The protein below binds the small molecule below.
Small molecule (SMILES): NC(N)=NCCC[C@H](NC(=O)[C@@H]1CCCN1)C(=O)N[C@H](C=O)Cc1cnc[nH]1

Sequence of chain 34.Q:
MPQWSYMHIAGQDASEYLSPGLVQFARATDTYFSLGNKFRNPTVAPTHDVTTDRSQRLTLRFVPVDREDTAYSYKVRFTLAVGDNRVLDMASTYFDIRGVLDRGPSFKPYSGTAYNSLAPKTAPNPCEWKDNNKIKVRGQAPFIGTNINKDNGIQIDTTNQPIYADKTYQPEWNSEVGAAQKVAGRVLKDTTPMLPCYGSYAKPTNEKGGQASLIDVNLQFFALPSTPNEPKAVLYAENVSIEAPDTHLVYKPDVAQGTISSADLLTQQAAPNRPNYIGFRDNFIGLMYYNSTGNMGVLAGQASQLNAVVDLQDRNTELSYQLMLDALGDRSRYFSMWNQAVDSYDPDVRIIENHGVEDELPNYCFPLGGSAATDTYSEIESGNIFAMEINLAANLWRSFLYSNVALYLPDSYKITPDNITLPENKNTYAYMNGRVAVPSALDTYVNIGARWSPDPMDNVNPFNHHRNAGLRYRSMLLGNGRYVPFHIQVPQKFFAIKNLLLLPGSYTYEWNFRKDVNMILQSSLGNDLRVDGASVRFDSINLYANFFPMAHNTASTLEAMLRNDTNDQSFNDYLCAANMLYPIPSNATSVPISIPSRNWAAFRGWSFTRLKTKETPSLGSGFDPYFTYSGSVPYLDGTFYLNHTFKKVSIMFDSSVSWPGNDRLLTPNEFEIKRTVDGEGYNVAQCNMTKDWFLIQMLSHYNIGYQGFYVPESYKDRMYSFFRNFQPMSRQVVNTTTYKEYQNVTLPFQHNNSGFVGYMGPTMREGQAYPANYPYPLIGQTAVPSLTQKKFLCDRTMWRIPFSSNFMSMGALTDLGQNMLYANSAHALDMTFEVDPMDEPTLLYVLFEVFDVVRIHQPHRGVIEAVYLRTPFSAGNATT

Binding-site contacts:
Ligand atom N contacts residue CYS621 of chain 34.Q at 2.9 Å (h-bond).
Ligand atom CE1 contacts residue LEU348 of chain 34.Q at 3.9 Å (hydrophobic).
Ligand atom CB contacts residue TYR619 of chain 34.Q at 3.0 Å (hydrophobic).
Ligand atom CD contacts residue PHE896 of chain 34.Q at 4.1 Å (hydrophobic).
Ligand atom CD contacts residue ARG46 of chain 34.S at 4.1 Å.
Ligand atom CG contacts residue ARG46 of chain 34.S at 3.9 Å.
Ligand atom CD contacts residue ASN617 of chain 34.Q at 3.2 Å.
Ligand atom CA contacts residue CYS621 of chain 34.Q at 3.7 Å (hydrophobic).
Ligand atom CB contacts residue PHE896 of chain 34.Q at 3.3 Å (hydrophobic).
Ligand atom CG contacts residue GLU894 of chain 34.Q at 3.9 Å.
Ligand atom CG contacts residue ASN617 of chain 34.Q at 4.1 Å.
Ligand atom CA contacts residue ARG649 of chain 34.Q at 3.4 Å.
Ligand atom CG contacts residue TYR619 of chain 34.Q at 3.8 Å (hydrophobic).
Ligand atom CA contacts residue TYR619 of chain 34.Q at 3.9 Å (hydrophobic).
Ligand atom C contacts residue ARG845 of chain 34.Q at 3.6 Å.
Ligand atom CE1 contacts residue LEU620 of chain 34.Q at 3.5 Å (hydrophobic).
Ligand atom CG contacts residue PHE896 of chain 34.Q at 3.0 Å (hydrophobic).
Ligand atom CD2 contacts residue ARG845 of chain 34.Q at 3.5 Å.
Ligand atom N contacts residue ARG649 of chain 34.Q at 4.1 Å.
Ligand atom O contacts residue ALA857 of chain 34.Q at 4.0 Å.
Ligand atom CD contacts residue ASP897 of chain 34.Q at 3.5 Å.
Ligand atom CD contacts residue CYS621 of chain 34.Q at 3.6 Å (hydrophobic).
Ligand atom CB contacts residue TYR619 of chain 34.Q at 3.8 Å (hydrophobic).
Ligand atom N contacts residue ASN617 of chain 34.Q at 3.6 Å.
Ligand atom CD2 contacts residue GLU894 of chain 34.Q at 3.7 Å.
Ligand atom O contacts residue TYR619 of chain 34.Q at 2.6 Å.
Ligand atom N contacts residue TYR619 of chain 34.Q at 3.6 Å.
Ligand atom CB contacts residue ALA857 of chain 34.Q at 3.9 Å (hydrophobic).
Ligand atom CA contacts residue TYR619 of chain 34.Q at 3.8 Å (hydrophobic).
Ligand atom C contacts residue TYR619 of chain 34.Q at 3.1 Å (hydrophobic).
Ligand atom NE2 contacts residue GLU894 of chain 34.Q at 4.1 Å.
Ligand atom O contacts residue ARG649 of chain 34.Q at 3.9 Å.
Ligand atom ND1 contacts residue LEU620 of chain 34.Q at 3.0 Å.
Ligand atom N contacts residue ASP618 of chain 34.Q at 3.9 Å.
Ligand atom O contacts residue ARG845 of chain 34.Q at 3.8 Å.
Ligand atom CB contacts residue GLU894 of chain 34.Q at 3.5 Å.
Ligand atom CB contacts residue ARG649 of chain 34.Q at 3.6 Å.
Ligand atom N contacts residue TYR619 of chain 34.Q at 3.5 Å (h-bond).
Ligand atom CB contacts residue ARG649 of chain 34.Q at 4.1 Å.
Ligand atom CE1 contacts residue MET843 of chain 34.Q at 3.6 Å (hydrophobic).

Sequence of chain 34.S:
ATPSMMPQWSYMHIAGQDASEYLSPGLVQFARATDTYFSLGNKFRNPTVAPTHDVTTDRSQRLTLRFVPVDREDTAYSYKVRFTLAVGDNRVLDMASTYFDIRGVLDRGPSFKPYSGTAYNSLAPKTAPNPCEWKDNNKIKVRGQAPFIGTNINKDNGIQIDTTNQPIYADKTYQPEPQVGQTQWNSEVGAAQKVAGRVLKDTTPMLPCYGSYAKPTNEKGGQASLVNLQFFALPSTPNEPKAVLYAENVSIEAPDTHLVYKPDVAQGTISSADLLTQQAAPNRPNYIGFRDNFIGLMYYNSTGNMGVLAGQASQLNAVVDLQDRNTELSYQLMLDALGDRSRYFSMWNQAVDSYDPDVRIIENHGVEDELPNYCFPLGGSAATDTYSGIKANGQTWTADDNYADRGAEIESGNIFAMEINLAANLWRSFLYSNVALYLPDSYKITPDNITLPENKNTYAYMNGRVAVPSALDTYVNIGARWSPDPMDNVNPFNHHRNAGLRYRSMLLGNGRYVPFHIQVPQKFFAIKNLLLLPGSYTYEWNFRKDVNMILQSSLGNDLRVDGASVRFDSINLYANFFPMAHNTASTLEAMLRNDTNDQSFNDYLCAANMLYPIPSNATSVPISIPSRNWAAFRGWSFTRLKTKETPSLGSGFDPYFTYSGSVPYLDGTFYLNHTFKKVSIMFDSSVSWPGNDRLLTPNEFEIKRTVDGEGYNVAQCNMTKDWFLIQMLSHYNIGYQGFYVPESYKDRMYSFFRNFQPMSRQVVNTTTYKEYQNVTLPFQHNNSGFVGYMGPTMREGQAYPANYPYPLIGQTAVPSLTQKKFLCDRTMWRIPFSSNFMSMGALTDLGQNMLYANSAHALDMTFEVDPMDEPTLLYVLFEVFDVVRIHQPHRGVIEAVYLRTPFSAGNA